This protein binds this small molecule.
Small molecule (SMILES): CC(C)[C@@H](NC(=O)[C@H](CS)NC(=O)CCC[C@H](N)C(=O)O)C(=O)O

Sequence of chain 1.A:
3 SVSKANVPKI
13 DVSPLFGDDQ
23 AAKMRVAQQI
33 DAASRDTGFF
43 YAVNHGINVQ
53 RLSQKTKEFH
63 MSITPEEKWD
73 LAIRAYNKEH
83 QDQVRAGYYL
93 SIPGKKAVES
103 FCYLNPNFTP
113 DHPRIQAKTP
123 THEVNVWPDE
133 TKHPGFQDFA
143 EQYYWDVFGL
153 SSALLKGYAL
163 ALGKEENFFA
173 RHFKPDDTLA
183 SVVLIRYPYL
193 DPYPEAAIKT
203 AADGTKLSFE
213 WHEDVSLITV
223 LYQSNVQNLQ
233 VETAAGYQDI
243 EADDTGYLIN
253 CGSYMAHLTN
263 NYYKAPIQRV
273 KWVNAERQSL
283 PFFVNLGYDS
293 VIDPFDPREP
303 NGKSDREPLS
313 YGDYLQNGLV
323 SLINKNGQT

Binding-site contacts:
Ligand atom C33 contacts residue LEU231 of chain 1.A at 4.0 Å (hydrophobic).
Ligand atom O42 contacts residue SER281 of chain 1.A at 2.4 Å (h-bond).
Ligand atom C10 contacts residue LEU324 of chain 1.A at 3.8 Å (hydrophobic).
Ligand atom N11 contacts residue PHE285 of chain 1.A at 3.8 Å.
Ligand atom C16 contacts residue PHE211 of chain 1.A at 3.4 Å (hydrophobic).
Ligand atom C1 contacts residue SER183 of chain 1.A at 3.6 Å.
Ligand atom S17 contacts residue HIS214 of chain 1.A at 3.1 Å (h-bond).
Ligand atom C37 contacts residue HIS214 of chain 1.A at 3.6 Å.
Ligand atom C4 contacts residue PHE285 of chain 1.A at 3.8 Å (hydrophobic).
Ligand atom C31 contacts residue TYR189 of chain 1.A at 3.6 Å (hydrophobic).
Ligand atom C1 contacts residue CYS104 of chain 1.A at 3.9 Å (hydrophobic).
Ligand atom C33 contacts residue GLN225 of chain 1.A at 3.8 Å.
Ligand atom C7 contacts residue LEU324 of chain 1.A at 3.9 Å (hydrophobic).
Ligand atom C30 contacts residue SER281 of chain 1.A at 3.8 Å.
Ligand atom O20 contacts residue ARG87 of chain 1.A at 2.6 Å (salt-bridge).
Ligand atom O19 contacts residue ARG87 of chain 1.A at 2.8 Å (salt-bridge).
Ligand atom C37 contacts residue GLN270 of chain 1.A at 3.8 Å.
Ligand atom N29 contacts residue ILE187 of chain 1.A at 3.7 Å.
Ligand atom N14 contacts residue TYR91 of chain 1.A at 3.0 Å (h-bond).
Ligand atom C31 contacts residue ILE187 of chain 1.A at 3.7 Å (hydrophobic).
Ligand atom O42 contacts residue GLN225 of chain 1.A at 3.6 Å (h-bond).
Ligand atom C3 contacts residue LEU321 of chain 1.A at 3.9 Å (hydrophobic).
Ligand atom C33 contacts residue SER281 of chain 1.A at 3.7 Å.
Ligand atom C33 contacts residue LEU223 of chain 1.A at 3.6 Å (hydrophobic).
Ligand atom O43 contacts residue ILE187 of chain 1.A at 4.0 Å.
Ligand atom C2 contacts residue CYS104 of chain 1.A at 3.9 Å (hydrophobic).
Ligand atom O42 contacts residue TYR189 of chain 1.A at 3.5 Å.
Ligand atom C37 contacts residue VAL272 of chain 1.A at 3.3 Å (hydrophobic).
Ligand atom O43 contacts residue TYR189 of chain 1.A at 2.5 Å (h-bond).
Ligand atom O15 contacts residue THR331 of chain 1.A at 3.7 Å.
Ligand atom C30 contacts residue ILE187 of chain 1.A at 3.8 Å (hydrophobic).
Ligand atom O18 contacts residue PHE285 of chain 1.A at 3.4 Å.
Ligand atom O15 contacts residue LEU324 of chain 1.A at 3.9 Å.
Ligand atom O19 contacts residue SER183 of chain 1.A at 2.5 Å (h-bond).
Ligand atom C1 contacts residue ARG87 of chain 1.A at 3.4 Å.
Ligand atom O20 contacts residue LEU321 of chain 1.A at 3.7 Å.
Ligand atom S17 contacts residue LEU324 of chain 1.A at 3.9 Å.
Ligand atom N14 contacts residue CYS104 of chain 1.A at 3.8 Å.
Ligand atom C31 contacts residue SER281 of chain 1.A at 3.3 Å.
Ligand atom S17 contacts residue PHE211 of chain 1.A at 3.4 Å.